Binding-site contacts:
Ligand atom C11 contacts residue ALA229 of chain 1.B at 3.6 Å (hydrophobic).
Ligand atom O contacts residue ASP230 of chain 1.B at 3.1 Å.
Ligand atom C10 contacts residue VAL104 of chain 1.B at 3.7 Å (hydrophobic).
Ligand atom C5 contacts residue GLY99 of chain 1.B at 3.7 Å.
Ligand atom N1 contacts residue TYR169 of chain 1.B at 3.5 Å.
Ligand atom C6 contacts residue LEU121 of chain 1.B at 3.9 Å (hydrophobic).
Ligand atom C14 contacts residue VAL104 of chain 1.B at 3.6 Å (hydrophobic).
Ligand atom C1 contacts residue ASP230 of chain 1.B at 3.5 Å.
Ligand atom C19 contacts residue ILE96 of chain 1.B at 3.5 Å (hydrophobic).
Ligand atom O2 contacts residue LEU121 of chain 1.B at 3.9 Å.
Ligand atom O contacts residue LYS119 of chain 1.B at 3.3 Å (salt-bridge).
Ligand atom C19 contacts residue MET170 of chain 1.B at 3.7 Å (hydrophobic).
Ligand atom C4 contacts residue GLU103 of chain 1.B at 3.6 Å.
Ligand atom C contacts residue ASP230 of chain 1.B at 3.9 Å.
Ligand atom C5 contacts residue GLY102 of chain 1.B at 3.5 Å.
Ligand atom C9 contacts residue PHE134 of chain 1.B at 3.7 Å (hydrophobic).
Ligand atom N contacts residue VAL104 of chain 1.B at 3.8 Å.
Ligand atom O1 contacts residue ASP230 of chain 1.B at 2.6 Å (salt-bridge).
Ligand atom N1 contacts residue GLU168 of chain 1.B at 3.8 Å.
Ligand atom N1 contacts residue ALA117 of chain 1.B at 3.6 Å.
Ligand atom C7 contacts residue LYS119 of chain 1.B at 3.8 Å.
Ligand atom C5 contacts residue PHE101 of chain 1.B at 3.9 Å (hydrophobic).
Ligand atom C18 contacts residue GLU168 of chain 1.B at 3.1 Å.
Ligand atom C17 contacts residue LEU219 of chain 1.B at 3.7 Å (hydrophobic).
Ligand atom C20 contacts residue ILE96 of chain 1.B at 3.6 Å (hydrophobic).
Ligand atom C4 contacts residue GLY99 of chain 1.B at 3.7 Å.
Ligand atom O1 contacts residue LYS119 of chain 1.B at 3.6 Å.
Ligand atom C18 contacts residue ALA117 of chain 1.B at 3.6 Å (hydrophobic).
Ligand atom C18 contacts residue MET170 of chain 1.B at 3.4 Å (hydrophobic).
Ligand atom N1 contacts residue MET170 of chain 1.B at 2.8 Å (h-bond).
Ligand atom C5 contacts residue LEU121 of chain 1.B at 3.6 Å (hydrophobic).
Ligand atom C19 contacts residue TYR169 of chain 1.B at 3.7 Å (hydrophobic).
Ligand atom O2 contacts residue PHE101 of chain 1.B at 3.8 Å.
Ligand atom C12 contacts residue ALA229 of chain 1.B at 3.4 Å (hydrophobic).
Ligand atom C19 contacts residue PHE382 of chain 1.B at 3.7 Å (hydrophobic).
Ligand atom C8 contacts residue ASP230 of chain 1.B at 3.2 Å.
Ligand atom C15 contacts residue VAL104 of chain 1.B at 3.3 Å (hydrophobic).
Ligand atom C16 contacts residue LEU219 of chain 1.B at 3.6 Å (hydrophobic).
Ligand atom C4 contacts residue GLY102 of chain 1.B at 3.7 Å.
Ligand atom C7 contacts residue ASP230 of chain 1.B at 3.8 Å.

Sequence of chain 1.B:
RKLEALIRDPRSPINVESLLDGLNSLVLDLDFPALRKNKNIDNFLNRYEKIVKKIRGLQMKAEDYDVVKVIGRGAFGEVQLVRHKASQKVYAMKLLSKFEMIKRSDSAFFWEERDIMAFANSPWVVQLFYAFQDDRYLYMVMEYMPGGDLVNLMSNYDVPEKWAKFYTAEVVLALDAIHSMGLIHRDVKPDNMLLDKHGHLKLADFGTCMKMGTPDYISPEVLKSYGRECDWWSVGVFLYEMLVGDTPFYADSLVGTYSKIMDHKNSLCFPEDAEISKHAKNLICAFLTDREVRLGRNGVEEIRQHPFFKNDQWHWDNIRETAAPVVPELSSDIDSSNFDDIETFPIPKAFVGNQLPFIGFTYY

The protein below binds the small molecule below.
Small molecule (SMILES): O=C(NCc1cccc2c1OCCO2)c1ccc(-c2ccncc2)cc1